Sequence of chain 1.A:
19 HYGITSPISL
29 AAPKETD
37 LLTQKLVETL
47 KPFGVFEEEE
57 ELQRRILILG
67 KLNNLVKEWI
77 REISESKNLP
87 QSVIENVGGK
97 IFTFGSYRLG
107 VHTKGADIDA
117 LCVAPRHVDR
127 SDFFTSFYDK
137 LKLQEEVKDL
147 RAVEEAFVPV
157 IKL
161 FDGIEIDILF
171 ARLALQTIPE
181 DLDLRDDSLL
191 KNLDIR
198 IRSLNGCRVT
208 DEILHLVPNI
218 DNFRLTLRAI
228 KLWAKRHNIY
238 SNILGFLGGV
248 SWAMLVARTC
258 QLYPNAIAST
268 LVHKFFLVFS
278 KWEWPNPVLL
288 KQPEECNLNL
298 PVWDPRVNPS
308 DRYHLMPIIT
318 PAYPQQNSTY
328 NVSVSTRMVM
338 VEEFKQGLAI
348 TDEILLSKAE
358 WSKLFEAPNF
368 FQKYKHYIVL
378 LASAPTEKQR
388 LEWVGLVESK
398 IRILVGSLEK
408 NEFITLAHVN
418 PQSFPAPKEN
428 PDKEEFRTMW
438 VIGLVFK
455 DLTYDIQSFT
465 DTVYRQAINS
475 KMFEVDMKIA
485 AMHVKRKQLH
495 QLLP

This small molecule binds to this protein.
Small molecule (SMILES): Nc1ncnc2c1ncn2[C@@H]1O[C@H](CO[P](=O)(O)O[P](=O)(O)OP(=O)(O)O)C[C@H]1O

Binding-site contacts:
Ligand atom N7 contacts residue ASP167 of chain 1.A at 3.4 Å (salt-bridge).
Ligand atom PA contacts residue SER102 of chain 1.A at 4.0 Å.
Ligand atom O1G contacts residue MN1 of chain 1.B at 3.3 Å.
Ligand atom O1G contacts residue MN1 of chain 1.C at 3.8 Å.
Ligand atom O5' contacts residue ASP115 of chain 1.A at 3.6 Å (salt-bridge).
Ligand atom N7 contacts residue MN1 of chain 1.B at 2.4 Å.
Ligand atom C6 contacts residue MN1 of chain 1.B at 4.1 Å.
Ligand atom PA contacts residue ASP115 of chain 1.A at 3.6 Å.
Ligand atom O2A contacts residue MN1 of chain 1.C at 2.5 Å.
Ligand atom C8 contacts residue ASP115 of chain 1.A at 3.2 Å.
Ligand atom O3A contacts residue ASP115 of chain 1.A at 3.6 Å.
Ligand atom O3G contacts residue ALA112 of chain 1.A at 3.9 Å.
Ligand atom O4' contacts residue PHE100 of chain 1.A at 3.4 Å.
Ligand atom C6 contacts residue ASP167 of chain 1.A at 3.7 Å.
Ligand atom O3G contacts residue MN1 of chain 1.C at 3.7 Å.
Ligand atom O1G contacts residue ASP113 of chain 1.A at 2.8 Å (salt-bridge).
Ligand atom PG contacts residue ASP113 of chain 1.A at 3.7 Å.
Ligand atom O2A contacts residue ASP115 of chain 1.A at 3.0 Å (salt-bridge).
Ligand atom C4' contacts residue VAL247 of chain 1.A at 3.6 Å (hydrophobic).
Ligand atom O2A contacts residue SER102 of chain 1.A at 2.9 Å (h-bond).
Ligand atom O3A contacts residue MN1 of chain 1.C at 2.5 Å.
Ligand atom PA contacts residue MN1 of chain 1.C at 3.1 Å.
Ligand atom C2 contacts residue VAL154 of chain 1.A at 4.0 Å (hydrophobic).
Ligand atom C8 contacts residue MN1 of chain 1.B at 3.3 Å.
Ligand atom O3G contacts residue ASP113 of chain 1.A at 3.0 Å (salt-bridge).
Ligand atom PG contacts residue MN1 of chain 1.C at 3.7 Å.
Ligand atom C5' contacts residue VAL247 of chain 1.A at 3.6 Å (hydrophobic).
Ligand atom O5' contacts residue GLY101 of chain 1.A at 3.9 Å.
Ligand atom O3B contacts residue ASP113 of chain 1.A at 3.8 Å.
Ligand atom N7 contacts residue ASP115 of chain 1.A at 2.9 Å (salt-bridge).
Ligand atom O3B contacts residue MN1 of chain 1.C at 2.8 Å.
Ligand atom C5 contacts residue ASP115 of chain 1.A at 4.1 Å.
Ligand atom O2A contacts residue GLY101 of chain 1.A at 3.6 Å.
Ligand atom PB contacts residue MN1 of chain 1.C at 3.3 Å.
Ligand atom C5 contacts residue ASP167 of chain 1.A at 3.9 Å.
Ligand atom N6 contacts residue ASP167 of chain 1.A at 2.8 Å (salt-bridge).
Ligand atom C5' contacts residue GLY101 of chain 1.A at 3.7 Å.
Ligand atom O5' contacts residue MN1 of chain 1.C at 3.9 Å.
Ligand atom C5 contacts residue MN1 of chain 1.B at 3.5 Å.
Ligand atom N6 contacts residue MN1 of chain 1.B at 3.7 Å.